Sequence of chain 21.C:
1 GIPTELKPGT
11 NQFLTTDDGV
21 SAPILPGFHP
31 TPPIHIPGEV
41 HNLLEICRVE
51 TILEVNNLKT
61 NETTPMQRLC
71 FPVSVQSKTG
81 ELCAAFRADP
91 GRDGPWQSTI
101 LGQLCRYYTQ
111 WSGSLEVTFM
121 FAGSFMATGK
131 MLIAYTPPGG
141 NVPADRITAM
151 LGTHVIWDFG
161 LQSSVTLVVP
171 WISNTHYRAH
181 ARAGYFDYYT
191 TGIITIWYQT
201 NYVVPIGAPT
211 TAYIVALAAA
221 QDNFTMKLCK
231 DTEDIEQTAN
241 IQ

Binding-site contacts:
Ligand atom OAW contacts residue MET195 of chain 21.A at 3.4 Å.
Ligand atom CAD contacts residue PHE137 of chain 21.A at 3.9 Å (hydrophobic).
Ligand atom CAS contacts residue ASN228 of chain 21.A at 3.5 Å.
Ligand atom CAH contacts residue MET114 of chain 21.A at 3.5 Å (hydrophobic).
Ligand atom CAO contacts residue MET230 of chain 21.A at 3.6 Å (hydrophobic).
Ligand atom CAA contacts residue VAL179 of chain 21.A at 3.5 Å (hydrophobic).
Ligand atom CAE contacts residue GLN202 of chain 21.A at 3.6 Å.
Ligand atom CAA contacts residue PRO177 of chain 21.A at 3.2 Å (hydrophobic).
Ligand atom CAG contacts residue GLN202 of chain 21.A at 3.5 Å.
Ligand atom CAR contacts residue ASN228 of chain 21.A at 3.7 Å.
Ligand atom CAJ contacts residue TYR155 of chain 21.A at 3.5 Å (hydrophobic).
Ligand atom CAN contacts residue PHE135 of chain 21.A at 3.8 Å (hydrophobic).
Ligand atom CBA contacts residue TRP203 of chain 21.A at 3.8 Å (hydrophobic).
Ligand atom NAT contacts residue TYR155 of chain 21.A at 3.9 Å.
Ligand atom CAR contacts residue TYR201 of chain 21.A at 3.5 Å (hydrophobic).
Ligand atom CAG contacts residue ASN228 of chain 21.A at 3.3 Å.
Ligand atom NBC contacts residue ASN228 of chain 21.A at 3.7 Å.
Ligand atom NBD contacts residue TRP203 of chain 21.A at 3.6 Å.
Ligand atom CAE contacts residue ASN228 of chain 21.A at 3.6 Å.
Ligand atom CAM contacts residue TYR155 of chain 21.A at 3.9 Å (hydrophobic).
Ligand atom CAP contacts residue LEU113 of chain 21.A at 3.6 Å (hydrophobic).
Ligand atom CAS contacts residue TRP203 of chain 21.A at 3.4 Å (hydrophobic).
Ligand atom CAS contacts residue TYR201 of chain 21.A at 3.9 Å (hydrophobic).
Ligand atom CAN contacts residue ILE111 of chain 21.A at 3.8 Å (hydrophobic).
Ligand atom CAL contacts residue TYR155 of chain 21.A at 3.4 Å (hydrophobic).
Ligand atom CAL contacts residue ILE111 of chain 21.A at 3.9 Å (hydrophobic).
Ligand atom CAK contacts residue PHE135 of chain 21.A at 3.3 Å (hydrophobic).
Ligand atom CAG contacts residue TRP203 of chain 21.A at 3.7 Å (hydrophobic).
Ligand atom CAF contacts residue MET114 of chain 21.A at 3.1 Å (hydrophobic).
Ligand atom OAC contacts residue LEU113 of chain 21.A at 3.4 Å (h-bond).
Ligand atom CBB contacts residue LEU113 of chain 21.A at 3.7 Å (hydrophobic).
Ligand atom CBA contacts residue ASN228 of chain 21.A at 3.7 Å.
Ligand atom CAZ contacts residue ILE111 of chain 21.A at 3.9 Å (hydrophobic).
Ligand atom NAU contacts residue MET114 of chain 21.A at 3.9 Å.
Ligand atom CAI contacts residue PHE135 of chain 21.A at 3.5 Å (hydrophobic).
Ligand atom CAF contacts residue ASP112 of chain 21.A at 3.9 Å.
Ligand atom NBD contacts residue ASN228 of chain 21.A at 3.7 Å.
Ligand atom CAQ contacts residue LEU113 of chain 21.A at 3.6 Å (hydrophobic).
Ligand atom OAC contacts residue ASP112 of chain 21.A at 3.8 Å.
Ligand atom CAX contacts residue ASN228 of chain 21.A at 3.8 Å.

Sequence of chain 21.A:
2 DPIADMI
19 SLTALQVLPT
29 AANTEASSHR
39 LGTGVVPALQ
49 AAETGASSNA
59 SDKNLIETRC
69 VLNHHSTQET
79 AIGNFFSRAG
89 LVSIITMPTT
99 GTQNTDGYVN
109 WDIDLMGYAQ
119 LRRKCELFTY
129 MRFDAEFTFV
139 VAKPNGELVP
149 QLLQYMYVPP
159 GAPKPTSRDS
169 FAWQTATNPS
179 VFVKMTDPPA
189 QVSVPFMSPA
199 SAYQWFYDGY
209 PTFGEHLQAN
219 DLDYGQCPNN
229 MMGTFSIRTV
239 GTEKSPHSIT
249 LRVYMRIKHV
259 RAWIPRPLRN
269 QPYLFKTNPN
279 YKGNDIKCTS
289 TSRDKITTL

The small molecule below binds the protein below.
Small molecule (SMILES): CCO/N=C/c1ccc(OCC[C@@H](C)CCN2CCN(c3ccncc3)C2=O)cc1

Sequence of chain 22.C:
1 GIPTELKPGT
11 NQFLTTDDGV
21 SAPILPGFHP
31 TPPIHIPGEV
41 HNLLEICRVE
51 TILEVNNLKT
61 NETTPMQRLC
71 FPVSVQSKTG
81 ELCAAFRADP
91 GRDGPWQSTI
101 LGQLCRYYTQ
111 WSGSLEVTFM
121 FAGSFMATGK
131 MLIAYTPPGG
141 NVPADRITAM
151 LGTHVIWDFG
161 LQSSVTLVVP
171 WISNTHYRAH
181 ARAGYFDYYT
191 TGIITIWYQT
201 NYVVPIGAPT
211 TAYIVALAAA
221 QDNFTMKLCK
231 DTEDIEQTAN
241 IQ